Binding-site contacts:
Ligand atom O5 contacts residue GLY29 of chain 1.D at 4.0 Å.
Ligand atom O6 contacts residue ASP81 of chain 1.C at 2.9 Å (salt-bridge).
Ligand atom O2 contacts residue GLY29 of chain 1.D at 3.8 Å.
Ligand atom O6 contacts residue MAN1 of chain 1.I at 0.2 Å (h-bond).
Ligand atom O4 contacts residue ASN125 of chain 1.C at 2.8 Å (h-bond).
Ligand atom O6 contacts residue GLY29 of chain 1.D at 3.2 Å.
Ligand atom C1 contacts residue ALA30 of chain 1.D at 4.0 Å (hydrophobic).
Ligand atom C2 contacts residue MAN1 of chain 1.I at 0.2 Å.
Ligand atom C4 contacts residue MAN1 of chain 1.I at 0.2 Å.
Ligand atom C4 contacts residue ASP81 of chain 1.C at 3.5 Å.
Ligand atom C5 contacts residue PHE123 of chain 1.C at 3.8 Å (hydrophobic).
Ligand atom O6 contacts residue GLU31 of chain 1.D at 3.2 Å (salt-bridge).
Ligand atom O3 contacts residue MAN1 of chain 1.I at 0.2 Å (h-bond).
Ligand atom C1 contacts residue MAN1 of chain 1.I at 0.2 Å.
Ligand atom O4 contacts residue GLY99 of chain 1.C at 3.2 Å (h-bond).
Ligand atom O4 contacts residue MAN1 of chain 1.I at 0.2 Å (h-bond).
Ligand atom O4 contacts residue GLY98 of chain 1.C at 4.1 Å.
Ligand atom O2 contacts residue MAN1 of chain 1.I at 0.2 Å (h-bond).
Ligand atom C6 contacts residue ALA30 of chain 1.D at 3.9 Å (hydrophobic).
Ligand atom O3 contacts residue GLY99 of chain 1.C at 2.7 Å (h-bond).
Ligand atom O1 contacts residue MAN1 of chain 1.I at 1.3 Å.
Ligand atom O5 contacts residue MAN1 of chain 1.I at 0.2 Å (h-bond).
Ligand atom O6 contacts residue ALA80 of chain 1.C at 3.6 Å.
Ligand atom C6 contacts residue GLU31 of chain 1.D at 4.0 Å.
Ligand atom O3 contacts residue GLY98 of chain 1.C at 3.7 Å.
Ligand atom C4 contacts residue GLY99 of chain 1.C at 3.5 Å.
Ligand atom O1 contacts residue ALA30 of chain 1.D at 3.5 Å.
Ligand atom O5 contacts residue ALA30 of chain 1.D at 3.1 Å (h-bond).
Ligand atom C6 contacts residue PHE123 of chain 1.C at 3.6 Å (hydrophobic).
Ligand atom C3 contacts residue GLY99 of chain 1.C at 3.7 Å.
Ligand atom O2 contacts residue GLY98 of chain 1.C at 4.0 Å.
Ligand atom C6 contacts residue MAN1 of chain 1.I at 0.2 Å.
Ligand atom O4 contacts residue PHE123 of chain 1.C at 3.6 Å.
Ligand atom C5 contacts residue MAN1 of chain 1.I at 0.2 Å.
Ligand atom O6 contacts residue ALA30 of chain 1.D at 2.9 Å (h-bond).
Ligand atom O4 contacts residue ASP81 of chain 1.C at 2.7 Å (salt-bridge).
Ligand atom C4 contacts residue ASN125 of chain 1.C at 4.0 Å.
Ligand atom C6 contacts residue ASP81 of chain 1.C at 3.5 Å.
Ligand atom C3 contacts residue MAN1 of chain 1.I at 0.2 Å.
Ligand atom C6 contacts residue ALA80 of chain 1.C at 3.8 Å (hydrophobic).

The protein below binds the small molecule below.
Small molecule (SMILES): OC[C@H]1O[C@@H](O)[C@@H](O)[C@@H](O)[C@@H]1O

Sequence of chain 1.C:
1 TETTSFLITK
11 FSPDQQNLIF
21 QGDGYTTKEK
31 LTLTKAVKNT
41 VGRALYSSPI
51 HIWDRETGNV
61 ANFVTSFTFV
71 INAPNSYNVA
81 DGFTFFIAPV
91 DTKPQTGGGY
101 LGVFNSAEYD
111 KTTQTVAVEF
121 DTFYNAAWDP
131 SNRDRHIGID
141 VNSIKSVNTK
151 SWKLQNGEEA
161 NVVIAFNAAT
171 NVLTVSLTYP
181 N

Sequence of chain 1.D:
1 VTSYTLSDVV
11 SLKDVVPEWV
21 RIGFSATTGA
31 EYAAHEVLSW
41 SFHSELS